Sequence of chain 1.A:
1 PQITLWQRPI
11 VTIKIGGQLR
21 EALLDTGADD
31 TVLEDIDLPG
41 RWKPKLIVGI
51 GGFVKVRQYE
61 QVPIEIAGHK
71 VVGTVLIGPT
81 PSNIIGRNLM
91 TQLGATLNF

Sequence of chain 1.B:
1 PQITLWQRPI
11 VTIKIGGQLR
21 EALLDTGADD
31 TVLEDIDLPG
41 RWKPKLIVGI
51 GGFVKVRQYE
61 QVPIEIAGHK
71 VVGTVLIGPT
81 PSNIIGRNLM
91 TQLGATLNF

This protein binds this small molecule.
Small molecule (SMILES): CCCC[C@@H](CN[C@@H](CCCC)C(=O)N[C@@H](CCC(N)=O)C(=O)N[C@@H](CCCNC(N)=[NH2+])C(N)=O)NC(=O)[C@@H](NC(=O)[C@@H](NC(C)=O)[C@@H](C)O)[C@@H](C)CC

Binding-site contacts:
Ligand atom CB2 contacts residue ASP25 of chain 1.B at 3.3 Å.
Ligand atom CA5 contacts residue ASP29 of chain 1.B at 3.4 Å.
Ligand atom CA contacts residue VAL48 of chain 1.A at 3.5 Å (hydrophobic).
Ligand atom N3 contacts residue ASP25 of chain 1.A at 3.0 Å (salt-bridge).
Ligand atom CA3 contacts residue GLY27 of chain 1.B at 3.5 Å.
Ligand atom O1 contacts residue GLY27 of chain 1.A at 3.5 Å (h-bond).
Ligand atom O5 contacts residue VAL48 of chain 1.B at 3.1 Å (h-bond).
Ligand atom N5 contacts residue VAL48 of chain 1.B at 3.0 Å (h-bond).
Ligand atom CZ contacts residue PRO81 of chain 1.A at 3.4 Å (hydrophobic).
Ligand atom CH3 contacts residue ASP30 of chain 1.A at 3.4 Å.
Ligand atom CB3 contacts residue ASP25 of chain 1.A at 3.4 Å.
Ligand atom NH2 contacts residue SER82 of chain 1.A at 3.4 Å.
Ligand atom CA3 contacts residue ASP25 of chain 1.A at 3.5 Å.
Ligand atom CD1 contacts residue ASP29 of chain 1.A at 3.5 Å.
Ligand atom CE contacts residue PRO81 of chain 1.B at 3.5 Å (hydrophobic).
Ligand atom O5 contacts residue ILE47 of chain 1.B at 3.4 Å.
Ligand atom CD2 contacts residue SER82 of chain 1.A at 3.5 Å.
Ligand atom NH2 contacts residue PRO81 of chain 1.A at 2.7 Å (h-bond).
Ligand atom OE1 contacts residue ASP30 of chain 1.B at 3.1 Å (salt-bridge).
Ligand atom N2 contacts residue GLY27 of chain 1.A at 3.0 Å (h-bond).
Ligand atom O3 contacts residue GLY49 of chain 1.B at 3.5 Å.
Ligand atom CG contacts residue GLY27 of chain 1.A at 3.5 Å.
Ligand atom CG21 contacts residue ALA28 of chain 1.A at 3.1 Å (hydrophobic).
Ligand atom C3 contacts residue ASP25 of chain 1.B at 3.0 Å.
Ligand atom O1 contacts residue ASP29 of chain 1.A at 2.9 Å (salt-bridge).
Ligand atom CE1 contacts residue PRO81 of chain 1.A at 2.9 Å (hydrophobic).
Ligand atom O4 contacts residue ASP29 of chain 1.B at 3.0 Å (salt-bridge).
Ligand atom OE1 contacts residue ASP29 of chain 1.B at 3.3 Å (salt-bridge).
Ligand atom O contacts residue VAL48 of chain 1.A at 3.0 Å (h-bond).
Ligand atom N6 contacts residue ASP30 of chain 1.B at 3.4 Å (salt-bridge).
Ligand atom N contacts residue ASP29 of chain 1.A at 3.1 Å (salt-bridge).
Ligand atom CG21 contacts residue ILE84 of chain 1.A at 2.7 Å (hydrophobic).
Ligand atom N4 contacts residue GLY27 of chain 1.B at 3.0 Å (h-bond).
Ligand atom NE2 contacts residue ASP30 of chain 1.B at 3.0 Å (salt-bridge).
Ligand atom CE contacts residue SER82 of chain 1.B at 3.2 Å.
Ligand atom O contacts residue ILE47 of chain 1.A at 3.4 Å.
Ligand atom NE2 contacts residue ILE47 of chain 1.B at 3.4 Å.
Ligand atom O2 contacts residue GLY49 of chain 1.A at 3.5 Å.
Ligand atom N1 contacts residue VAL48 of chain 1.A at 2.9 Å (h-bond).
Ligand atom CD1 contacts residue ASP30 of chain 1.A at 3.2 Å.